Sequence of chain 1.F:
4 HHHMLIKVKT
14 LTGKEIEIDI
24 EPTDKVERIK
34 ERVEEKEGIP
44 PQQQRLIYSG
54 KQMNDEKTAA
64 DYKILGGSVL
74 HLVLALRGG

This protein binds this small molecule.
Small molecule (SMILES): NS(=O)(=O)OC[C@@H]1C[C@@H](n2ccc3c(N[C@H]4CCc5ccccc54)ncnc32)C[C@@H]1O

Sequence of chain 1.D:
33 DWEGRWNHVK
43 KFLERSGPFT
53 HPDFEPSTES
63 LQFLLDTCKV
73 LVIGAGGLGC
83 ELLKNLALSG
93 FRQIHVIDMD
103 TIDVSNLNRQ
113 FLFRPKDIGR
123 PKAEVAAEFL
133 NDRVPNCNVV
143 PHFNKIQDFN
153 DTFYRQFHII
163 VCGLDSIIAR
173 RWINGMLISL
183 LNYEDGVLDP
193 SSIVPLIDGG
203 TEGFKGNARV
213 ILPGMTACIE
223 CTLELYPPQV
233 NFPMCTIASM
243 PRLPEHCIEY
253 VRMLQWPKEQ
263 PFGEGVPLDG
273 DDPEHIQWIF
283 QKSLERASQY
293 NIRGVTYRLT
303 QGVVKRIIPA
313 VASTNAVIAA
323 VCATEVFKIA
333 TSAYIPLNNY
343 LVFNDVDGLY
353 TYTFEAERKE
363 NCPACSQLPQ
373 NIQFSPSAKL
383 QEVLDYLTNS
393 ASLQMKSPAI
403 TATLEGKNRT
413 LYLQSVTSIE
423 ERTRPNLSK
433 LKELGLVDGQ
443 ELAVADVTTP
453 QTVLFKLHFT

Binding-site contacts:
Ligand atom C25 contacts residue TRP174 of chain 1.D at 3.6 Å (hydrophobic).
Ligand atom O9 contacts residue LYS124 of chain 1.D at 2.8 Å (salt-bridge).
Ligand atom C2 contacts residue ASP100 of chain 1.D at 3.6 Å.
Ligand atom C20 contacts residue MET101 of chain 1.D at 3.6 Å (hydrophobic).
Ligand atom C26 contacts residue GLN149 of chain 1.D at 3.3 Å.
Ligand atom C3 contacts residue ASP100 of chain 1.D at 3.3 Å.
Ligand atom C22 contacts residue GLN149 of chain 1.D at 3.4 Å.
Ligand atom O30 contacts residue GLY82 of chain 1.F at 3.7 Å.
Ligand atom O9 contacts residue ASP100 of chain 1.D at 2.7 Å (salt-bridge).
Ligand atom N31 contacts residue GLY82 of chain 1.F at 1.3 Å.
Ligand atom C6 contacts residue ASP167 of chain 1.D at 3.5 Å.
Ligand atom C24 contacts residue GLN149 of chain 1.D at 3.3 Å.
Ligand atom O27 contacts residue ASP167 of chain 1.D at 3.3 Å (salt-bridge).
Ligand atom N16 contacts residue ILE148 of chain 1.D at 3.1 Å (h-bond).
Ligand atom O29 contacts residue GLY78 of chain 1.D at 3.1 Å.
Ligand atom C21 contacts residue GLN149 of chain 1.D at 3.4 Å.
Ligand atom C26 contacts residue ALA171 of chain 1.D at 3.7 Å (hydrophobic).
Ligand atom C15 contacts residue ASN146 of chain 1.D at 3.5 Å.
Ligand atom C5 contacts residue GLY165 of chain 1.D at 3.7 Å.
Ligand atom N14 contacts residue MET101 of chain 1.D at 3.4 Å (h-bond).
Ligand atom C13 contacts residue MET101 of chain 1.D at 3.6 Å (hydrophobic).
Ligand atom C15 contacts residue ILE148 of chain 1.D at 3.7 Å (hydrophobic).
Ligand atom C23 contacts residue GLN149 of chain 1.D at 3.4 Å.
Ligand atom O29 contacts residue GLY82 of chain 1.F at 2.9 Å (h-bond).
Ligand atom C21 contacts residue ALA171 of chain 1.D at 3.6 Å (hydrophobic).
Ligand atom O27 contacts residue GLY82 of chain 1.F at 3.6 Å.
Ligand atom N18 contacts residue ILE148 of chain 1.D at 3.6 Å.
Ligand atom C25 contacts residue GLN149 of chain 1.D at 3.4 Å.
Ligand atom C11 contacts residue ASP167 of chain 1.D at 3.5 Å.
Ligand atom O29 contacts residue GLN112 of chain 1.D at 3.6 Å (h-bond).
Ligand atom S28 contacts residue GLY82 of chain 1.F at 2.7 Å.
Ligand atom O29 contacts residue GLY79 of chain 1.D at 2.7 Å (h-bond).
Ligand atom N16 contacts residue LYS147 of chain 1.D at 3.5 Å.
Ligand atom C26 contacts residue ILE148 of chain 1.D at 3.6 Å (hydrophobic).
Ligand atom C5 contacts residue ASP100 of chain 1.D at 3.7 Å.
Ligand atom O30 contacts residue ARG111 of chain 1.D at 3.6 Å (salt-bridge).
Ligand atom C4 contacts residue ASP100 of chain 1.D at 3.4 Å.
Ligand atom C15 contacts residue MET101 of chain 1.D at 3.6 Å (hydrophobic).
Ligand atom N18 contacts residue GLN149 of chain 1.D at 3.4 Å (h-bond).
Ligand atom C2 contacts residue LYS124 of chain 1.D at 3.7 Å.